This small molecule binds to this protein.
Small molecule (SMILES): CC(=O)N[C@H]1[C@H](O[C@H]2[C@H](O)[C@@H](NC(C)=O)CO[C@@H]2CO)O[C@H](CO)[C@@H](O)[C@@H]1O

Binding-site contacts:
Ligand atom C8 contacts residue VAL155 of chain 1.E at 4.4 Å (hydrophobic).
Ligand atom O5 contacts residue ASN177 of chain 1.E at 2.4 Å (h-bond).
Ligand atom C5 contacts residue ASN177 of chain 1.E at 3.7 Å.
Ligand atom O7 contacts residue ASN177 of chain 1.E at 4.2 Å.
Ligand atom C2 contacts residue ASN177 of chain 1.E at 2.4 Å.
Ligand atom N2 contacts residue THR178 of chain 1.E at 4.0 Å.
Ligand atom C1 contacts residue ASN177 of chain 1.E at 1.4 Å.
Ligand atom C6 contacts residue VAL155 of chain 1.E at 4.2 Å (hydrophobic).
Ligand atom C3 contacts residue ASN177 of chain 1.E at 3.8 Å.
Ligand atom C7 contacts residue ASN177 of chain 1.E at 3.7 Å.
Ligand atom O5 contacts residue ARG172 of chain 1.E at 3.7 Å.
Ligand atom C8 contacts residue THR178 of chain 1.E at 4.3 Å.
Ligand atom C6 contacts residue ARG172 of chain 1.E at 4.4 Å.
Ligand atom C8 contacts residue ASN177 of chain 1.E at 4.4 Å.
Ligand atom O6 contacts residue ARG172 of chain 1.E at 4.4 Å.
Ligand atom N2 contacts residue ASN177 of chain 1.E at 2.9 Å (h-bond).
Ligand atom C1 contacts residue ARG172 of chain 1.E at 4.4 Å.
Ligand atom C4 contacts residue ASN177 of chain 1.E at 4.2 Å.

Sequence of chain 1.E:
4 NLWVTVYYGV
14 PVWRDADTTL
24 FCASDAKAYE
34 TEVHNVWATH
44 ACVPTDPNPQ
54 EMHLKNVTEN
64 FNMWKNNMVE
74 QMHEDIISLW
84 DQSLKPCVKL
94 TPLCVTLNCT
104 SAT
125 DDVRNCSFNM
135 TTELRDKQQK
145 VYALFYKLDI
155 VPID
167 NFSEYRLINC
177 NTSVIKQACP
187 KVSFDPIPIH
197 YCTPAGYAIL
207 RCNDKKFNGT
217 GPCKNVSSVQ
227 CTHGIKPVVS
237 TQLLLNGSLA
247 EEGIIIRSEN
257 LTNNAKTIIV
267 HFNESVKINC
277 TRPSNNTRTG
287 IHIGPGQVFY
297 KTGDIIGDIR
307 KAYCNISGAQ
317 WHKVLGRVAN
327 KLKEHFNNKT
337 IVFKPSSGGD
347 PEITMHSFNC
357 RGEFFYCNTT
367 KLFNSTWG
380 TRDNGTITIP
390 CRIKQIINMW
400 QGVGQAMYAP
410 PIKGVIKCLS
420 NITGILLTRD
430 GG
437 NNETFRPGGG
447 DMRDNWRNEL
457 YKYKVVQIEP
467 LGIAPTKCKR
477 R